This small molecule binds to this protein.
Small molecule (SMILES): CCC1(C)CCCCC1

Binding-site contacts:
Ligand atom CAH contacts residue VAL308 of chain 2.A at 3.8 Å (hydrophobic).
Ligand atom CAD contacts residue ILE255 of chain 2.A at 4.1 Å (hydrophobic).
Ligand atom CAE contacts residue SER309 of chain 2.A at 2.0 Å.
Ligand atom CAC contacts residue THR312 of chain 2.A at 2.5 Å.
Ligand atom CAF contacts residue MET260 of chain 2.A at 4.2 Å (hydrophobic).
Ligand atom CAG contacts residue VAL308 of chain 2.A at 4.4 Å (hydrophobic).
Ligand atom CAH contacts residue SER309 of chain 2.A at 2.8 Å.
Ligand atom CAG contacts residue SER309 of chain 2.A at 4.1 Å.
Ligand atom CAD contacts residue MET260 of chain 2.A at 4.4 Å (hydrophobic).
Ligand atom CAI contacts residue SER309 of chain 2.A at 4.4 Å.
Ligand atom CAF contacts residue THR312 of chain 2.A at 3.1 Å.
Ligand atom CAE contacts residue THR312 of chain 2.A at 1.7 Å.
Ligand atom CAG contacts residue THR312 of chain 2.A at 3.2 Å.
Ligand atom CAF contacts residue SER309 of chain 2.A at 4.0 Å.
Ligand atom CAI contacts residue THR312 of chain 2.A at 3.7 Å.
Ligand atom CAC contacts residue SER309 of chain 2.A at 2.6 Å.
Ligand atom CAG contacts residue ILE255 of chain 2.A at 3.8 Å (hydrophobic).
Ligand atom CAH contacts residue THR312 of chain 2.A at 2.8 Å.
Ligand atom CAC contacts residue GLU311 of chain 2.A at 4.4 Å.
Ligand atom CAB contacts residue GLY307 of chain 2.A at 4.5 Å.

Sequence of chain 2.A:
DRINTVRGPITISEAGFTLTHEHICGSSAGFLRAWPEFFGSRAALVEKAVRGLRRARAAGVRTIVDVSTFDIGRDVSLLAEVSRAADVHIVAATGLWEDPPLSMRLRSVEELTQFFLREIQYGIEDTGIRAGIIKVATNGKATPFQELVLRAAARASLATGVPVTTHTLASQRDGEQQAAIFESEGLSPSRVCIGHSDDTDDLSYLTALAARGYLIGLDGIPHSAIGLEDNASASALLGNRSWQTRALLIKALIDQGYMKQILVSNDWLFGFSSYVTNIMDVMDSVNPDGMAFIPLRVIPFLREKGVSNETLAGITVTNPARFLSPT